Sequence of chain 1.A:
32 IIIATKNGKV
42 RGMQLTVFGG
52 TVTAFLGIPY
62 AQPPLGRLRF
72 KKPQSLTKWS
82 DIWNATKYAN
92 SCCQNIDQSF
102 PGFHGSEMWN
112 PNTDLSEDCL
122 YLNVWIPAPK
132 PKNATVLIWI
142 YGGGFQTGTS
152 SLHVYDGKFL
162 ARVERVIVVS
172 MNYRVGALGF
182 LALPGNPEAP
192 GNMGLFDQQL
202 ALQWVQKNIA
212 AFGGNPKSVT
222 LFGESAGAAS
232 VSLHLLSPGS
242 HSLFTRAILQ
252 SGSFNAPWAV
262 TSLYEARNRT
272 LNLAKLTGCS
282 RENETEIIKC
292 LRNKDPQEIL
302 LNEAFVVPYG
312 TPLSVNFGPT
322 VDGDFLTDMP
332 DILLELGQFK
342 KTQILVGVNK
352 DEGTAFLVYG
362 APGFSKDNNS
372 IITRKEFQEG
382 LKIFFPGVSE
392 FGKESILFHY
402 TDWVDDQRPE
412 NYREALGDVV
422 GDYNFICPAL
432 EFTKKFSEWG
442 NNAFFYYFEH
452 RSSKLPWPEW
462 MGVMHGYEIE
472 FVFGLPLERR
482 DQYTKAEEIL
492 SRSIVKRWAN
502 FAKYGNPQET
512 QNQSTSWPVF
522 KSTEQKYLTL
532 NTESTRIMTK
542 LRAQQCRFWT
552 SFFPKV

The protein below binds the small molecule below.
Small molecule (SMILES): CC(=O)N[C@H]1[C@H](O[C@H]2[C@H](O)[C@@H](NC(C)=O)CO[C@@H]2CO[C@@H]2O[C@@H](C)[C@@H](O)[C@@H](O)[C@@H]2O)O[C@H](CO)[C@@H](O)[C@@H]1O

Binding-site contacts:
Ligand atom C3 contacts residue PHE306 of chain 1.A at 3.3 Å (hydrophobic).
Ligand atom O4 contacts residue PHE306 of chain 1.A at 4.0 Å.
Ligand atom C2 contacts residue ASN269 of chain 1.A at 2.5 Å.
Ligand atom O3 contacts residue PHE306 of chain 1.A at 2.8 Å (h-bond).
Ligand atom O6 contacts residue ASN273 of chain 1.A at 3.0 Å (h-bond).
Ligand atom C6 contacts residue LEU277 of chain 1.A at 3.7 Å (hydrophobic).
Ligand atom C3 contacts residue ASN269 of chain 1.A at 3.8 Å.
Ligand atom C7 contacts residue ASN269 of chain 1.A at 3.4 Å.
Ligand atom C1 contacts residue ASN269 of chain 1.A at 1.4 Å.
Ligand atom O3 contacts residue VAL308 of chain 1.A at 4.1 Å.
Ligand atom N2 contacts residue ASN269 of chain 1.A at 2.9 Å (h-bond).
Ligand atom O7 contacts residue ASN269 of chain 1.A at 3.6 Å.
Ligand atom C6 contacts residue ASN273 of chain 1.A at 3.6 Å.
Ligand atom C5 contacts residue ASN273 of chain 1.A at 3.9 Å.
Ligand atom C1 contacts residue ASN273 of chain 1.A at 4.0 Å.
Ligand atom C4 contacts residue ASN273 of chain 1.A at 4.2 Å.
Ligand atom C4 contacts residue ASN269 of chain 1.A at 4.3 Å.
Ligand atom O3 contacts residue PRO309 of chain 1.A at 4.3 Å.
Ligand atom C8 contacts residue ASN269 of chain 1.A at 4.5 Å.
Ligand atom C6 contacts residue ASN273 of chain 1.A at 3.4 Å.
Ligand atom O6 contacts residue PRO309 of chain 1.A at 4.4 Å.
Ligand atom C5 contacts residue ASN273 of chain 1.A at 3.5 Å.
Ligand atom C5 contacts residue ASN269 of chain 1.A at 3.7 Å.
Ligand atom O5 contacts residue ASN273 of chain 1.A at 3.0 Å (h-bond).
Ligand atom C3 contacts residue ASN273 of chain 1.A at 4.0 Å.
Ligand atom O2 contacts residue PRO309 of chain 1.A at 4.3 Å.
Ligand atom O5 contacts residue ASN269 of chain 1.A at 2.4 Å (h-bond).
Ligand atom O5 contacts residue ASN273 of chain 1.A at 4.0 Å.
Ligand atom C4 contacts residue LEU277 of chain 1.A at 4.2 Å (hydrophobic).
Ligand atom C4 contacts residue PHE306 of chain 1.A at 3.4 Å (hydrophobic).
Ligand atom C1 contacts residue ASN273 of chain 1.A at 4.0 Å.
Ligand atom O4 contacts residue LEU277 of chain 1.A at 4.0 Å.